Sequence of chain 1.F:
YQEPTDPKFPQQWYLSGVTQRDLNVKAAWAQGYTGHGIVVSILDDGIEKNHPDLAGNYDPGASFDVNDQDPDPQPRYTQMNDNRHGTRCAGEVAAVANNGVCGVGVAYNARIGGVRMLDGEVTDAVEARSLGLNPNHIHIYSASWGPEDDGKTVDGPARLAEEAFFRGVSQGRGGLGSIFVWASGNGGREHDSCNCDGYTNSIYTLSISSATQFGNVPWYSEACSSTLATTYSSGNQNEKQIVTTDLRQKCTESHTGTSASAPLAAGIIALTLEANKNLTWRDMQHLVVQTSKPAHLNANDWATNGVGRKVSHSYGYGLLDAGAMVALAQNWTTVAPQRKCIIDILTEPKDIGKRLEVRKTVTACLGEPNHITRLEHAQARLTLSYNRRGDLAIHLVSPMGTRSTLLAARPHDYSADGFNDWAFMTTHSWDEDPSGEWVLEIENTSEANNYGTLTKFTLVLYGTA

Binding-site contacts:
Ligand atom NE contacts residue ASP84 of chain 1.F at 3.4 Å (salt-bridge).
Ligand atom NE contacts residue TYR201 of chain 1.F at 3.1 Å (h-bond).
Ligand atom C21 contacts residue TRP147 of chain 1.F at 3.5 Å (hydrophobic).
Ligand atom C22 contacts residue TRP147 of chain 1.F at 3.5 Å (hydrophobic).
Ligand atom NH1 contacts residue ASP157 of chain 1.F at 3.2 Å (salt-bridge).
Ligand atom NH2 contacts residue ASN85 of chain 1.F at 2.8 Å (h-bond).
Ligand atom CG contacts residue GLU129 of chain 1.F at 3.5 Å.
Ligand atom N35 contacts residue ALA185 of chain 1.F at 2.9 Å (h-bond).
Ligand atom N23 contacts residue SER146 of chain 1.F at 2.8 Å (h-bond).
Ligand atom C9 contacts residue VAL124 of chain 1.F at 3.4 Å (hydrophobic).
Ligand atom C16 contacts residue SER146 of chain 1.F at 3.5 Å.
Ligand atom CZ contacts residue ASP47 of chain 1.F at 3.5 Å.
Ligand atom C18 contacts residue ASP151 of chain 1.F at 3.5 Å.
Ligand atom N34 contacts residue GLY148 of chain 1.F at 3.5 Å.
Ligand atom N23 contacts residue SER261 of chain 1.F at 3.4 Å (h-bond).
Ligand atom CA contacts residue GLY148 of chain 1.F at 3.4 Å.
Ligand atom NH2 contacts residue ASP47 of chain 1.F at 3.4 Å.
Ligand atom O contacts residue TRP147 of chain 1.F at 3.1 Å.
Ligand atom C21 contacts residue ALA185 of chain 1.F at 3.4 Å (hydrophobic).
Ligand atom N2 contacts residue VAL124 of chain 1.F at 2.9 Å (h-bond).
Ligand atom C16 contacts residue SER261 of chain 1.F at 3.1 Å.
Ligand atom N34 contacts residue PRO149 of chain 1.F at 3.0 Å (h-bond).
Ligand atom C17 contacts residue THR260 of chain 1.F at 3.6 Å.
Ligand atom C19 contacts residue ASP151 of chain 1.F at 3.2 Å.
Ligand atom NH1 contacts residue TYR201 of chain 1.F at 3.0 Å (h-bond).
Ligand atom CD contacts residue HIS87 of chain 1.F at 3.5 Å.
Ligand atom NH2 contacts residue ASP157 of chain 1.F at 2.8 Å (salt-bridge).
Ligand atom C22 contacts residue SER146 of chain 1.F at 3.5 Å.
Ligand atom NE contacts residue ASP47 of chain 1.F at 2.8 Å (salt-bridge).
Ligand atom N34 contacts residue ASP151 of chain 1.F at 3.3 Å (salt-bridge).
Ligand atom N34 contacts residue ASP199 of chain 1.F at 2.7 Å (salt-bridge).
Ligand atom N contacts residue GLY148 of chain 1.F at 2.9 Å (h-bond).
Ligand atom O contacts residue GLY148 of chain 1.F at 3.1 Å (h-bond).
Ligand atom N2 contacts residue GLU129 of chain 1.F at 2.7 Å (salt-bridge).
Ligand atom CZ contacts residue TYR201 of chain 1.F at 3.5 Å (hydrophobic).
Ligand atom N35 contacts residue ASP199 of chain 1.F at 2.8 Å (salt-bridge).
Ligand atom NH1 contacts residue GLY158 of chain 1.F at 3.2 Å (h-bond).
Ligand atom C22 contacts residue THR260 of chain 1.F at 3.5 Å.
Ligand atom C27 contacts residue ASP199 of chain 1.F at 3.2 Å.
Ligand atom NE contacts residue GLU129 of chain 1.F at 3.1 Å (salt-bridge).

A protein and the small-molecule ligand that binds it are described below.
Small molecule (SMILES): CC(C)[C@H](NC(=O)[C@H](CCCN=C(N)N)NC(=O)Cc1cccc(CN=C(N)N)c1)C(=O)N[C@@H](CCCN=C(N)N)C(=O)NCc1ccc(C(=N)N)cc1